Binding-site contacts:
Ligand atom O6 contacts residue TRP500 of chain 1.A at 4.1 Å.
Ligand atom O3 contacts residue TRP253 of chain 1.A at 3.9 Å.
Ligand atom O4 contacts residue TRP500 of chain 1.A at 4.0 Å.
Ligand atom O6 contacts residue CYS448 of chain 1.A at 3.5 Å.
Ligand atom C3 contacts residue TYR446 of chain 1.A at 3.6 Å (hydrophobic).
Ligand atom O7 contacts residue CYS448 of chain 1.A at 4.0 Å.
Ligand atom C6 contacts residue TRP500 of chain 1.A at 3.5 Å (hydrophobic).
Ligand atom O6 contacts residue THR449 of chain 1.A at 3.3 Å.
Ligand atom C7 contacts residue TYR446 of chain 1.A at 4.2 Å (hydrophobic).
Ligand atom C4 contacts residue CYS448 of chain 1.A at 3.8 Å (hydrophobic).
Ligand atom C5 contacts residue CYS448 of chain 1.A at 4.0 Å (hydrophobic).
Ligand atom O6 contacts residue THR449 of chain 1.A at 2.9 Å (h-bond).
Ligand atom C6 contacts residue THR449 of chain 1.A at 3.4 Å.
Ligand atom C4 contacts residue GLN256 of chain 1.A at 3.7 Å.
Ligand atom O6 contacts residue ASP504 of chain 1.A at 2.4 Å (salt-bridge).
Ligand atom C5 contacts residue TRP482 of chain 1.A at 3.6 Å (hydrophobic).
Ligand atom C1 contacts residue CYS448 of chain 1.A at 4.0 Å (hydrophobic).
Ligand atom O6 contacts residue ARG117 of chain 1.A at 4.1 Å.
Ligand atom O5 contacts residue CYS448 of chain 1.A at 3.7 Å.
Ligand atom C4 contacts residue TRP482 of chain 1.A at 3.5 Å (hydrophobic).
Ligand atom O3 contacts residue GLN256 of chain 1.A at 3.0 Å (h-bond).
Ligand atom O6 contacts residue TRP482 of chain 1.A at 3.3 Å (h-bond).
Ligand atom O3 contacts residue TRP203 of chain 1.A at 4.1 Å.
Ligand atom C8 contacts residue LEU480 of chain 1.A at 4.1 Å (hydrophobic).
Ligand atom O4 contacts residue GLN256 of chain 1.A at 2.7 Å (h-bond).
Ligand atom C8 contacts residue TRP203 of chain 1.A at 3.9 Å (hydrophobic).
Ligand atom C8 contacts residue TYR446 of chain 1.A at 4.1 Å (hydrophobic).
Ligand atom C3 contacts residue TRP482 of chain 1.A at 3.7 Å (hydrophobic).
Ligand atom O3 contacts residue GLN368 of chain 1.A at 3.8 Å.
Ligand atom C6 contacts residue ASP504 of chain 1.A at 3.3 Å.
Ligand atom O2 contacts residue GLN368 of chain 1.A at 3.5 Å.
Ligand atom C6 contacts residue CYS448 of chain 1.A at 3.9 Å (hydrophobic).
Ligand atom O3 contacts residue TYR446 of chain 1.A at 3.1 Å (h-bond).
Ligand atom C7 contacts residue TRP482 of chain 1.A at 4.0 Å (hydrophobic).
Ligand atom O7 contacts residue TYR446 of chain 1.A at 4.1 Å.
Ligand atom C6 contacts residue THR449 of chain 1.A at 3.9 Å.
Ligand atom C6 contacts residue TRP482 of chain 1.A at 3.6 Å (hydrophobic).
Ligand atom O3 contacts residue TRP482 of chain 1.A at 3.9 Å.
Ligand atom C3 contacts residue GLN256 of chain 1.A at 4.1 Å.
Ligand atom O7 contacts residue TRP482 of chain 1.A at 3.4 Å.

Sequence of chain 1.A:
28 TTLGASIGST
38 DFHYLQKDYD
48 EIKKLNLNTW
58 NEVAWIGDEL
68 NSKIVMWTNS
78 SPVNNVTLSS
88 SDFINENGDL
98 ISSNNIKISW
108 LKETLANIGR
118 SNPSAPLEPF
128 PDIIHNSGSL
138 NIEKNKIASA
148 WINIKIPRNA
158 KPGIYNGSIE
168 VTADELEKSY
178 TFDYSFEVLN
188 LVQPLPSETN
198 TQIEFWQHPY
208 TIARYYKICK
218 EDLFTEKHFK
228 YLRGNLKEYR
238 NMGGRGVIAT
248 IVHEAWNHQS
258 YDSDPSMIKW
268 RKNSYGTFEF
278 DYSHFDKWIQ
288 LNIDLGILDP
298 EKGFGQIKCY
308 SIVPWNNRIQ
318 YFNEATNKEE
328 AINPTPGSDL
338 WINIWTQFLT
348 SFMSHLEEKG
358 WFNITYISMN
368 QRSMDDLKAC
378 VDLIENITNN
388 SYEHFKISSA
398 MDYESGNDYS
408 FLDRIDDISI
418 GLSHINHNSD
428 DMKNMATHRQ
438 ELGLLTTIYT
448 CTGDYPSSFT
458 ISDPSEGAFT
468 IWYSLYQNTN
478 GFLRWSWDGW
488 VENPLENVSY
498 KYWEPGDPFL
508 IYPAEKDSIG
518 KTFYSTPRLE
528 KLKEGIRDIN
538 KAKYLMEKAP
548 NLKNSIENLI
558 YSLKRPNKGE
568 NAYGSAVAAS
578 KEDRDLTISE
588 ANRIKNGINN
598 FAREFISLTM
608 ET

This protein binds this small molecule.
Small molecule (SMILES): CC(=O)N[C@H]1[C@H](O[C@@H]2[C@H](O)[C@@H](O)[C@H](O[C@H]3[C@H](O)[C@@H](O)[C@H](O)O[C@@H]3CO)O[C@@H]2CO)O[C@H](CO)[C@H](O)[C@@H]1O